Sequence of chain 1.A:
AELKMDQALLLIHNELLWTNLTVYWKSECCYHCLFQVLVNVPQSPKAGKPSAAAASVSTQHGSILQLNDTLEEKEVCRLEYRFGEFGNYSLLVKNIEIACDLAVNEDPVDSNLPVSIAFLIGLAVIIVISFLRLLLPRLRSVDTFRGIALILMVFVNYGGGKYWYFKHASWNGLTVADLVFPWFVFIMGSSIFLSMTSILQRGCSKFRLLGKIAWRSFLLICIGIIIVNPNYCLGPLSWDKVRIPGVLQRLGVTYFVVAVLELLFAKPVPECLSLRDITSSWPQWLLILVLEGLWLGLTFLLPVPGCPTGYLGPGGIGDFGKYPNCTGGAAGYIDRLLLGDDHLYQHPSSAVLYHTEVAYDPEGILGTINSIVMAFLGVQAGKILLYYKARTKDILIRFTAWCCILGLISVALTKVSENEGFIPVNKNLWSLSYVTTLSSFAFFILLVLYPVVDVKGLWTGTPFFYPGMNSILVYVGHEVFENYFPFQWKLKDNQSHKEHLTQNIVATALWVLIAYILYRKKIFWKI

Binding-site contacts:
Ligand atom O5 contacts residue ASN94 of chain 1.A at 2.4 Å (h-bond).
Ligand atom C7 contacts residue LEU145 of chain 1.A at 3.6 Å (hydrophobic).
Ligand atom O3 contacts residue GLN117 of chain 1.A at 4.3 Å.
Ligand atom C4 contacts residue ASN94 of chain 1.A at 4.2 Å.
Ligand atom C8 contacts residue LEU145 of chain 1.A at 3.7 Å (hydrophobic).
Ligand atom C2 contacts residue ASN94 of chain 1.A at 2.5 Å.
Ligand atom C2 contacts residue GLN117 of chain 1.A at 3.6 Å.
Ligand atom N2 contacts residue ASN94 of chain 1.A at 2.9 Å (h-bond).
Ligand atom C1 contacts residue ASN94 of chain 1.A at 1.4 Å.
Ligand atom C8 contacts residue GLN117 of chain 1.A at 3.9 Å.
Ligand atom C7 contacts residue TRP92 of chain 1.A at 4.4 Å (hydrophobic).
Ligand atom C1 contacts residue GLN117 of chain 1.A at 3.8 Å.
Ligand atom C8 contacts residue TRP92 of chain 1.A at 3.2 Å (hydrophobic).
Ligand atom C7 contacts residue ASN94 of chain 1.A at 4.0 Å.
Ligand atom C3 contacts residue ASN94 of chain 1.A at 3.8 Å.
Ligand atom O7 contacts residue LEU145 of chain 1.A at 3.2 Å.
Ligand atom C5 contacts residue ASN94 of chain 1.A at 3.7 Å.
Ligand atom N2 contacts residue GLN117 of chain 1.A at 3.0 Å (h-bond).
Ligand atom C7 contacts residue GLN117 of chain 1.A at 3.8 Å.
Ligand atom C3 contacts residue GLN117 of chain 1.A at 3.6 Å.

The protein below binds the small molecule below.
Small molecule (SMILES): CC(=O)N[C@@H]1[C@@H](O)[C@H](O)[C@@H](CO)O[C@H]1O